Sequence of chain 1.A:
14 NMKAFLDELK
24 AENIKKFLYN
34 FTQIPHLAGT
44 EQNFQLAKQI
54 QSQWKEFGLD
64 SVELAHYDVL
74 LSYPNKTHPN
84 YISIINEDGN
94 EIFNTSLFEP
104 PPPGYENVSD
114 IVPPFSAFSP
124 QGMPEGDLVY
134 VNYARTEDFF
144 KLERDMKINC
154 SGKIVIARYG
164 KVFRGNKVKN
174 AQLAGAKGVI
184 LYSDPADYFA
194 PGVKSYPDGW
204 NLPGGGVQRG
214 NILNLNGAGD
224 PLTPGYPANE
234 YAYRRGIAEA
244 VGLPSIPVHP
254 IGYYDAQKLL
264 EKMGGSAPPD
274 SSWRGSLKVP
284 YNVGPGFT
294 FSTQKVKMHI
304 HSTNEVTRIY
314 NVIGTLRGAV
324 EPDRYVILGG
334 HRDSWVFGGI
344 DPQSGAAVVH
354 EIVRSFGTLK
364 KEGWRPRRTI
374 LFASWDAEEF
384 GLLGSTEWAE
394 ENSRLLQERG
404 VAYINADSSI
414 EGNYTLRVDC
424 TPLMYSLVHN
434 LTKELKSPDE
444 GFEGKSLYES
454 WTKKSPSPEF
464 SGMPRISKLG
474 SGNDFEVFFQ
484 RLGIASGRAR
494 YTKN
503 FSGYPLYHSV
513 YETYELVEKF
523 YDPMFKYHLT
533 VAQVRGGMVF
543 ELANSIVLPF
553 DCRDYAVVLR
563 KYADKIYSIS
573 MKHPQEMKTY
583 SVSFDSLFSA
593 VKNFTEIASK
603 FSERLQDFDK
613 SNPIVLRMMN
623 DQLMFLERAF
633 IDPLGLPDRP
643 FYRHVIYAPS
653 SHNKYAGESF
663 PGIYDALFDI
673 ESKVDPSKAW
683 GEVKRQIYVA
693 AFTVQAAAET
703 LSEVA

This small molecule binds to this protein.
Small molecule (SMILES): CC(=O)N[C@H]1[C@H](O[C@H]2[C@H](O)[C@@H](NC(C)=O)CO[C@@H]2CO)O[C@H](CO)[C@@H](O[C@@H]2O[C@H](CO)[C@@H](O)[C@H](O[C@H]3O[C@H](CO)[C@@H](O)[C@H](O)[C@@H]3O)[C@@H]2O)[C@@H]1O

Sequence of chain 2.A:
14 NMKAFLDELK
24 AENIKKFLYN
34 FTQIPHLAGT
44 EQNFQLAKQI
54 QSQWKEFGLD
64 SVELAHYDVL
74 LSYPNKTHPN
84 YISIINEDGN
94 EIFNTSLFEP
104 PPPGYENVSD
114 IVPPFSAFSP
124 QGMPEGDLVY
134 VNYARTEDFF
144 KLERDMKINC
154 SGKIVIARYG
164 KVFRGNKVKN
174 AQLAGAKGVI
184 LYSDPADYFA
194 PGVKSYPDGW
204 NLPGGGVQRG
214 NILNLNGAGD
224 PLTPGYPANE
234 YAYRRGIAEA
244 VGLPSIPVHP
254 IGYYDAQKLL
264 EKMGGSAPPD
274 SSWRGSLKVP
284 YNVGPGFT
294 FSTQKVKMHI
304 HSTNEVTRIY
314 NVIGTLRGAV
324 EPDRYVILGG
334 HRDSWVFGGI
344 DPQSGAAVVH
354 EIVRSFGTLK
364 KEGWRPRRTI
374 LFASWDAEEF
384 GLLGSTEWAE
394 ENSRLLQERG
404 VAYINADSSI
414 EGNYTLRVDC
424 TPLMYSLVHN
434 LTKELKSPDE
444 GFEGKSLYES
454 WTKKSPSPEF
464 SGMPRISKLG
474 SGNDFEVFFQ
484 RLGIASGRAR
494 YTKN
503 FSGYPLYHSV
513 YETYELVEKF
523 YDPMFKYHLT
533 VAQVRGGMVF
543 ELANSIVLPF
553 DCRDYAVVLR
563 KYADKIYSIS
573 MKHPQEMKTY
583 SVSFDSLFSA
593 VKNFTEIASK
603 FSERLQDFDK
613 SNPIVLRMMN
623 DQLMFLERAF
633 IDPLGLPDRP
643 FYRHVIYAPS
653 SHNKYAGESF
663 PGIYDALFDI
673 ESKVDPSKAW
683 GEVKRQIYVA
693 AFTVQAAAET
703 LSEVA

Binding-site contacts:
Ligand atom C2 contacts residue GLN697 of chain 1.A at 3.4 Å.
Ligand atom C8 contacts residue SER591 of chain 1.A at 3.8 Å.
Ligand atom C7 contacts residue GLN697 of chain 1.A at 3.2 Å.
Ligand atom C2 contacts residue SER591 of chain 1.A at 3.9 Å.
Ligand atom C2 contacts residue GLU233 of chain 2.A at 3.3 Å.
Ligand atom O6 contacts residue GLU233 of chain 2.A at 3.7 Å.
Ligand atom C1 contacts residue GLU233 of chain 2.A at 3.6 Å.
Ligand atom C8 contacts residue SER588 of chain 1.A at 3.4 Å.
Ligand atom C8 contacts residue ALA592 of chain 1.A at 3.5 Å (hydrophobic).
Ligand atom O7 contacts residue GLN697 of chain 1.A at 3.0 Å (h-bond).
Ligand atom C1 contacts residue SER591 of chain 1.A at 4.0 Å.
Ligand atom N2 contacts residue SER591 of chain 1.A at 3.2 Å (h-bond).
Ligand atom C8 contacts residue GLN697 of chain 1.A at 4.2 Å.
Ligand atom O5 contacts residue HIS69 of chain 2.A at 3.8 Å.
Ligand atom O2 contacts residue HIS69 of chain 2.A at 3.5 Å (h-bond).
Ligand atom C5 contacts residue ASN595 of chain 1.A at 3.7 Å.
Ligand atom C6 contacts residue GLU233 of chain 2.A at 3.5 Å.
Ligand atom C8 contacts residue TYR234 of chain 2.A at 3.9 Å (hydrophobic).
Ligand atom O2 contacts residue ARG311 of chain 2.A at 3.5 Å (salt-bridge).
Ligand atom C2 contacts residue ARG311 of chain 2.A at 4.1 Å.
Ligand atom C3 contacts residue SER591 of chain 1.A at 4.1 Å.
Ligand atom O3 contacts residue ARG311 of chain 2.A at 3.5 Å (salt-bridge).
Ligand atom O2 contacts residue GLU233 of chain 2.A at 2.2 Å (salt-bridge).
Ligand atom C7 contacts residue ASN595 of chain 1.A at 3.7 Å.
Ligand atom N2 contacts residue GLN697 of chain 1.A at 3.4 Å (h-bond).
Ligand atom C7 contacts residue SER591 of chain 1.A at 4.0 Å.
Ligand atom O5 contacts residue GLU233 of chain 2.A at 4.0 Å.
Ligand atom C7 contacts residue ALA592 of chain 1.A at 4.1 Å (hydrophobic).
Ligand atom C1 contacts residue GLN697 of chain 1.A at 3.6 Å.
Ligand atom N2 contacts residue ASN595 of chain 1.A at 2.8 Å (h-bond).
Ligand atom C2 contacts residue ASN595 of chain 1.A at 2.5 Å.
Ligand atom O7 contacts residue TYR234 of chain 2.A at 3.9 Å.
Ligand atom C3 contacts residue ASN595 of chain 1.A at 3.8 Å.
Ligand atom O4 contacts residue GLU233 of chain 2.A at 3.1 Å (salt-bridge).
Ligand atom C3 contacts residue ARG311 of chain 2.A at 4.2 Å.
Ligand atom C1 contacts residue ASN595 of chain 1.A at 1.4 Å.
Ligand atom C3 contacts residue ARG311 of chain 2.A at 4.1 Å.
Ligand atom O5 contacts residue ASN595 of chain 1.A at 2.4 Å (h-bond).
Ligand atom N2 contacts residue ALA592 of chain 1.A at 4.1 Å.
Ligand atom C4 contacts residue ARG311 of chain 2.A at 3.9 Å.